Sequence of chain 1.B:
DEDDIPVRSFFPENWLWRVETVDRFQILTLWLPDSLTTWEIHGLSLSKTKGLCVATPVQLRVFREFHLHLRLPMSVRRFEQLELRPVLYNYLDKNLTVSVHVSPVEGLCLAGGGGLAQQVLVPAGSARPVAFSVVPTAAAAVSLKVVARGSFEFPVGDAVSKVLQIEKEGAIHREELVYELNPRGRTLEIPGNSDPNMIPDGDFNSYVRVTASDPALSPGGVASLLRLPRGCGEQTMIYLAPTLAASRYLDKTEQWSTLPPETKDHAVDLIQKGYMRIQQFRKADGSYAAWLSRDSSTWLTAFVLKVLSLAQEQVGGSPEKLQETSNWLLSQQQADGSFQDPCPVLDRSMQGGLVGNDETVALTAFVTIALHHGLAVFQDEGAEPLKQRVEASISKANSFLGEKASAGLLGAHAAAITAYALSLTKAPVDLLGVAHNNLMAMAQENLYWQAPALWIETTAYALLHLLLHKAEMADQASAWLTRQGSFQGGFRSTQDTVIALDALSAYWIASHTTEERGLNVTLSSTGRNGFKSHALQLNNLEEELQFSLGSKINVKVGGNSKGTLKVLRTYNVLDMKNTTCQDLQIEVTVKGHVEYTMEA

This protein binds this small molecule.
Small molecule (SMILES): CC(=O)N[C@@H]1[C@@H](O)[C@H](O)[C@@H](CO)O[C@H]1O

Binding-site contacts:
Ligand atom C4 contacts residue ASN649 of chain 1.B at 4.3 Å.
Ligand atom O7 contacts residue GLY692 of chain 1.B at 3.9 Å.
Ligand atom O5 contacts residue ASN649 of chain 1.B at 2.4 Å (h-bond).
Ligand atom C5 contacts residue ASN649 of chain 1.B at 3.6 Å.
Ligand atom C1 contacts residue ASN649 of chain 1.B at 1.4 Å.
Ligand atom N2 contacts residue GLY692 of chain 1.B at 4.4 Å.
Ligand atom C7 contacts residue ASN649 of chain 1.B at 3.2 Å.
Ligand atom C2 contacts residue ASN649 of chain 1.B at 2.5 Å.
Ligand atom O7 contacts residue GLY693 of chain 1.B at 4.1 Å.
Ligand atom C7 contacts residue GLY692 of chain 1.B at 3.8 Å.
Ligand atom C3 contacts residue ASN649 of chain 1.B at 3.8 Å.
Ligand atom O7 contacts residue ASN649 of chain 1.B at 3.8 Å.
Ligand atom C8 contacts residue GLY692 of chain 1.B at 3.7 Å.
Ligand atom C8 contacts residue ASN649 of chain 1.B at 4.0 Å.
Ligand atom C8 contacts residue LEU648 of chain 1.B at 4.2 Å (hydrophobic).
Ligand atom N2 contacts residue ASN649 of chain 1.B at 2.6 Å (h-bond).
Ligand atom C8 contacts residue GLY693 of chain 1.B at 3.4 Å.
Ligand atom C8 contacts residue GLU645 of chain 1.B at 4.0 Å.
Ligand atom C7 contacts residue GLY693 of chain 1.B at 4.2 Å.
Ligand atom C8 contacts residue GLY647 of chain 1.B at 3.6 Å.